Sequence of chain 1.N:
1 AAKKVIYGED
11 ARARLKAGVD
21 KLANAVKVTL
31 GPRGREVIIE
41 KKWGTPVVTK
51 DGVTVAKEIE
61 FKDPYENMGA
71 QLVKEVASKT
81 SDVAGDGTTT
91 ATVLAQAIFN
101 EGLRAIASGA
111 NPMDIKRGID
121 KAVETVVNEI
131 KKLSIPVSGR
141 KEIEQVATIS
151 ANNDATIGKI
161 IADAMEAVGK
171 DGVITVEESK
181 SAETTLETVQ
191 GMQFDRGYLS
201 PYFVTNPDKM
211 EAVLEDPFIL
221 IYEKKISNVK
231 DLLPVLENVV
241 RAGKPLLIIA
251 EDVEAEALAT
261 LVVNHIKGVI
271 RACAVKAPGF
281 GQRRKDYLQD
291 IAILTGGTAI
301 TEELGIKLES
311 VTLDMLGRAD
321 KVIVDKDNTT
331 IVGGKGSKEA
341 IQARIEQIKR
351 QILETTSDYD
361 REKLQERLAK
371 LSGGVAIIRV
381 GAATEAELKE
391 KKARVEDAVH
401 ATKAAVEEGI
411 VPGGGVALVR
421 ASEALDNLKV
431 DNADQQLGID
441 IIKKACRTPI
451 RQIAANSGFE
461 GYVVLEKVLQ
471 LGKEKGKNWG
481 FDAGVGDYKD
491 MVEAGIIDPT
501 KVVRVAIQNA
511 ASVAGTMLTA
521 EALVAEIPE

This protein binds this small molecule.
Small molecule (SMILES): Nc1ncnc2c1ncn2[C@@H]1O[C@H](CO[P](=O)(O)O[P](=O)(O)NP(=O)(O)O)[C@@H](O)[C@H]1O

Binding-site contacts:
Ligand atom O1B contacts residue MG1 of chain 1.TA at 2.6 Å.
Ligand atom O2B contacts residue GLY87 of chain 1.N at 3.3 Å.
Ligand atom N1 contacts residue ASP482 of chain 1.N at 3.0 Å (salt-bridge).
Ligand atom C5 contacts residue ILE496 of chain 1.N at 3.6 Å (hydrophobic).
Ligand atom O2G contacts residue THR88 of chain 1.N at 3.0 Å (h-bond).
Ligand atom N3 contacts residue GLY414 of chain 1.N at 3.3 Å.
Ligand atom O1A contacts residue K1 of chain 1.UA at 3.3 Å.
Ligand atom O2' contacts residue ASP498 of chain 1.N at 2.5 Å (salt-bridge).
Ligand atom O1G contacts residue MG1 of chain 1.TA at 2.1 Å.
Ligand atom O2' contacts residue GLY414 of chain 1.N at 2.7 Å (h-bond).
Ligand atom PA contacts residue MG1 of chain 1.TA at 3.4 Å.
Ligand atom O1B contacts residue ASP86 of chain 1.N at 3.0 Å (salt-bridge).
Ligand atom C6 contacts residue PRO32 of chain 1.N at 3.5 Å (hydrophobic).
Ligand atom O2' contacts residue GLY413 of chain 1.N at 3.3 Å.
Ligand atom O3A contacts residue LEU30 of chain 1.N at 3.4 Å.
Ligand atom C3' contacts residue ASP498 of chain 1.N at 3.3 Å.
Ligand atom N7 contacts residue ASN153 of chain 1.N at 3.4 Å (h-bond).
Ligand atom O2G contacts residue VAL53 of chain 1.N at 3.6 Å.
Ligand atom O2B contacts residue THR90 of chain 1.N at 2.8 Å (h-bond).
Ligand atom PG contacts residue MG1 of chain 1.TA at 3.4 Å.
Ligand atom C2' contacts residue ASP498 of chain 1.N at 3.3 Å.
Ligand atom N6 contacts residue ASP482 of chain 1.N at 3.0 Å (salt-bridge).
Ligand atom N1 contacts residue ALA483 of chain 1.N at 3.0 Å (h-bond).
Ligand atom O2G contacts residue ASP86 of chain 1.N at 3.6 Å (salt-bridge).
Ligand atom O1B contacts residue GLY87 of chain 1.N at 3.3 Å (h-bond).
Ligand atom C6 contacts residue ASP482 of chain 1.N at 3.4 Å.
Ligand atom O2B contacts residue THR88 of chain 1.N at 3.4 Å (h-bond).
Ligand atom O1G contacts residue ASP86 of chain 1.N at 2.8 Å (salt-bridge).
Ligand atom O1A contacts residue GLY31 of chain 1.N at 3.4 Å (h-bond).
Ligand atom N3B contacts residue THR89 of chain 1.N at 3.1 Å (h-bond).
Ligand atom O2B contacts residue THR89 of chain 1.N at 3.0 Å (h-bond).
Ligand atom O3' contacts residue ASP498 of chain 1.N at 3.2 Å (salt-bridge).
Ligand atom O5' contacts residue GLY31 of chain 1.N at 3.4 Å (h-bond).
Ligand atom C2 contacts residue ALA483 of chain 1.N at 3.5 Å (hydrophobic).
Ligand atom O3G contacts residue ASP51 of chain 1.N at 2.8 Å (salt-bridge).
Ligand atom O3G contacts residue VAL53 of chain 1.N at 3.2 Å.
Ligand atom O1A contacts residue THR29 of chain 1.N at 3.4 Å (h-bond).
Ligand atom PB contacts residue MG1 of chain 1.TA at 3.5 Å.
Ligand atom O2A contacts residue MG1 of chain 1.TA at 2.0 Å.
Ligand atom C5 contacts residue PRO32 of chain 1.N at 3.5 Å (hydrophobic).